Sequence of chain 1.A:
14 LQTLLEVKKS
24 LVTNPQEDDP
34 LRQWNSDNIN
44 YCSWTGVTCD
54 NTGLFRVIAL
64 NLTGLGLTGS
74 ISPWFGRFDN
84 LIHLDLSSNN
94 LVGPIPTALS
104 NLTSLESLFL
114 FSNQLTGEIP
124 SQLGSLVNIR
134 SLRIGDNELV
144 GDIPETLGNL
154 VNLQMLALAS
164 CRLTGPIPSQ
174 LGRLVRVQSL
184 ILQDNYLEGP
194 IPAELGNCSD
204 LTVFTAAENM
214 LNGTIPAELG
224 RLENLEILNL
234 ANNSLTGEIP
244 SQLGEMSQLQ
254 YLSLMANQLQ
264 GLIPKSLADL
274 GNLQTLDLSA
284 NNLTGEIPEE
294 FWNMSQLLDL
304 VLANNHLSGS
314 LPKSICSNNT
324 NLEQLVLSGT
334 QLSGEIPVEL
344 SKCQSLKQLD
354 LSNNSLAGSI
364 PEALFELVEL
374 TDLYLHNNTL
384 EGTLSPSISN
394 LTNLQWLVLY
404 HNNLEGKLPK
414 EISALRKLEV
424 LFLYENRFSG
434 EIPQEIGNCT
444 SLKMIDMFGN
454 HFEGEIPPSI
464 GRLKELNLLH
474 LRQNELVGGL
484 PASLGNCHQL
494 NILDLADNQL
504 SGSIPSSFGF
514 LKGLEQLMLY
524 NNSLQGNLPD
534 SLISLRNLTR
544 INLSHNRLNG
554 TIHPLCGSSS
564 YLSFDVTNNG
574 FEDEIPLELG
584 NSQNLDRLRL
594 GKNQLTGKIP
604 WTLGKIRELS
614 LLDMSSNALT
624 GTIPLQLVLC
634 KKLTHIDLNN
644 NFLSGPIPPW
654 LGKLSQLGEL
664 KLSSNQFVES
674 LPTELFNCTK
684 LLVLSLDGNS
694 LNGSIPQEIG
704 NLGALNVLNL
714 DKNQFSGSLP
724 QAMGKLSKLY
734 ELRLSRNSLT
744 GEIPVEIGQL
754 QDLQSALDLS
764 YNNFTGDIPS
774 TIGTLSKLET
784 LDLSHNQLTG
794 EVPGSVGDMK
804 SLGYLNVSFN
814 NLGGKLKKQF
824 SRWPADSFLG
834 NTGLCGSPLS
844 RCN

Binding-site contacts:
Ligand atom C1 contacts residue ASN215 of chain 1.A at 1.4 Å.
Ligand atom O7 contacts residue ASN215 of chain 1.A at 3.2 Å (h-bond).
Ligand atom O5 contacts residue GLY192 of chain 1.A at 4.5 Å.
Ligand atom C7 contacts residue ASN215 of chain 1.A at 3.2 Å.
Ligand atom C3 contacts residue ASN215 of chain 1.A at 3.8 Å.
Ligand atom O6 contacts residue GLU191 of chain 1.A at 3.8 Å.
Ligand atom C5 contacts residue ASN215 of chain 1.A at 3.6 Å.
Ligand atom O5 contacts residue ASN215 of chain 1.A at 2.3 Å (h-bond).
Ligand atom C2 contacts residue ASN215 of chain 1.A at 2.4 Å.
Ligand atom N2 contacts residue ASN215 of chain 1.A at 2.9 Å (h-bond).
Ligand atom C8 contacts residue ASN215 of chain 1.A at 4.2 Å.
Ligand atom C6 contacts residue GLU191 of chain 1.A at 4.2 Å.
Ligand atom C4 contacts residue ASN215 of chain 1.A at 4.2 Å.

A protein and the small-molecule ligand that binds it are described below.
Small molecule (SMILES): CC(=O)N[C@H]1[C@H](O[C@H]2[C@H](O)[C@@H](NC(C)=O)CO[C@@H]2CO)O[C@H](CO)[C@@H](O)[C@@H]1O